Sequence of chain 1.A:
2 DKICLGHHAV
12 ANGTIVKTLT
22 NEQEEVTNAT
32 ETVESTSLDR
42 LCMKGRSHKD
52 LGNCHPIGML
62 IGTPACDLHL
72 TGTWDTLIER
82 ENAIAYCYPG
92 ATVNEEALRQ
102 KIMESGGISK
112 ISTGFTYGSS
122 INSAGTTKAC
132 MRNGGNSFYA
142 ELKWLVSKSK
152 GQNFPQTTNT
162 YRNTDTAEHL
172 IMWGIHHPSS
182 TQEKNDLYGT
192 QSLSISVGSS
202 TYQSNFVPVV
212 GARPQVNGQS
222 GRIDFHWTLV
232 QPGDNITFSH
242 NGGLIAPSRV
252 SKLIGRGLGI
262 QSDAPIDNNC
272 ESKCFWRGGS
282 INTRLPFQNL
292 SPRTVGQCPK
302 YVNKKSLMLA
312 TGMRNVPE

Sequence of chain 1.E:
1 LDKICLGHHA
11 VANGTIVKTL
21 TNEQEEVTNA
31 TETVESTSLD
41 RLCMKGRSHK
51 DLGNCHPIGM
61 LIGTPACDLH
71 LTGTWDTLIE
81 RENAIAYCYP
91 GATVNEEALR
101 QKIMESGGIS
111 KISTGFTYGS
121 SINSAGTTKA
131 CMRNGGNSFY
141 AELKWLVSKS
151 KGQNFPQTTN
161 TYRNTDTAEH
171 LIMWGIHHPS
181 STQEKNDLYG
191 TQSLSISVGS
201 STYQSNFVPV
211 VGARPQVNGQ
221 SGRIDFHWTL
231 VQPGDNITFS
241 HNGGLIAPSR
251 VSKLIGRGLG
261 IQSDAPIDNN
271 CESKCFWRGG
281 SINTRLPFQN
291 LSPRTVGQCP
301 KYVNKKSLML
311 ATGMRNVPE

Sequence of chain 1.F:
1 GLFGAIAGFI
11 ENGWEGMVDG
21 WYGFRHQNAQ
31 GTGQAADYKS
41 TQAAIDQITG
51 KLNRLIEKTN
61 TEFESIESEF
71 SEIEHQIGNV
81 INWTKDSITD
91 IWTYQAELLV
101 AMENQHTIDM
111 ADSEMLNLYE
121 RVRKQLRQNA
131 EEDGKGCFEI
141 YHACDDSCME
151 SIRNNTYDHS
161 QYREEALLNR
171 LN

Binding-site contacts:
Ligand atom N2 contacts residue ASN79 of chain 1.F at 4.2 Å.
Ligand atom C7 contacts residue ASN82 of chain 1.F at 3.8 Å.
Ligand atom C8 contacts residue HIS75 of chain 1.F at 3.3 Å.
Ligand atom N2 contacts residue GLU105 of chain 1.A at 4.3 Å.
Ligand atom O5 contacts residue ASN82 of chain 1.F at 2.3 Å (h-bond).
Ligand atom C1 contacts residue GLY78 of chain 1.F at 4.3 Å.
Ligand atom O7 contacts residue GLU64 of chain 1.B at 4.3 Å.
Ligand atom C7 contacts residue HIS75 of chain 1.F at 4.1 Å.
Ligand atom N2 contacts residue GLY78 of chain 1.F at 4.2 Å.
Ligand atom C8 contacts residue GLU105 of chain 1.A at 4.2 Å.
Ligand atom C7 contacts residue ASN79 of chain 1.F at 3.1 Å.
Ligand atom C2 contacts residue ASN82 of chain 1.F at 2.6 Å.
Ligand atom O7 contacts residue ASN82 of chain 1.F at 4.0 Å.
Ligand atom C1 contacts residue ASN82 of chain 1.F at 1.4 Å.
Ligand atom C4 contacts residue ASN82 of chain 1.F at 4.3 Å.
Ligand atom N2 contacts residue ASN82 of chain 1.F at 3.1 Å (h-bond).
Ligand atom C8 contacts residue GLY78 of chain 1.F at 3.9 Å.
Ligand atom O7 contacts residue ARG294 of chain 1.E at 3.9 Å.
Ligand atom C7 contacts residue GLU105 of chain 1.A at 3.3 Å.
Ligand atom O7 contacts residue GLU105 of chain 1.A at 2.1 Å (salt-bridge).
Ligand atom C7 contacts residue GLY78 of chain 1.F at 4.4 Å.
Ligand atom C5 contacts residue ASN82 of chain 1.F at 3.6 Å.
Ligand atom O7 contacts residue ASN79 of chain 1.F at 2.7 Å (h-bond).
Ligand atom O7 contacts residue HIS75 of chain 1.F at 4.0 Å.
Ligand atom C8 contacts residue ASN79 of chain 1.F at 3.3 Å.
Ligand atom C3 contacts residue ASN82 of chain 1.F at 3.9 Å.

The small molecule below binds the protein below.
Small molecule (SMILES): CC(=O)N[C@H]1[C@H](O[C@H]2[C@H](O)[C@@H](NC(C)=O)CO[C@@H]2CO)O[C@H](CO)[C@@H](O[C@@H]2O[C@H](CO[C@@H]3O[C@H](CO)[C@@H](O)[C@H](O)[C@@H]3O)[C@@H](O)[C@H](O[C@H]3O[C@H](CO)[C@@H](O)[C@H](O)[C@@H]3O)[C@@H]2O)[C@@H]1O

Sequence of chain 1.B:
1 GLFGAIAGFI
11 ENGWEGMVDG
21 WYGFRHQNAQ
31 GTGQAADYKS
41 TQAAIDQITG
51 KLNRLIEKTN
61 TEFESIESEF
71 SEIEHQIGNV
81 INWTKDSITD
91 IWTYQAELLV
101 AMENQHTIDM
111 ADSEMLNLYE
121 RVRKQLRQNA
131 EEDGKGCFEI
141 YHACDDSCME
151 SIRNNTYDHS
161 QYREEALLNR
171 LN